Sequence of chain 3.A:
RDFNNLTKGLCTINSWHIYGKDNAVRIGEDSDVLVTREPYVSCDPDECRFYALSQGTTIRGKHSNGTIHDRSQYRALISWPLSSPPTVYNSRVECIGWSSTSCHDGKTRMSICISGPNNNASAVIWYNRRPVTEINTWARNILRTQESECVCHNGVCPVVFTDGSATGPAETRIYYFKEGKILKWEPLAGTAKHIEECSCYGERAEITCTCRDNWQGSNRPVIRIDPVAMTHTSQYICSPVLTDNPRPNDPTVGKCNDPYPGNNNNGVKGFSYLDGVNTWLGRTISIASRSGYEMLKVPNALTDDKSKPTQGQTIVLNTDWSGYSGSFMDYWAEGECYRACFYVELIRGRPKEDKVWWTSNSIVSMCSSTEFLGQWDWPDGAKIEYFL

Binding-site contacts:
Ligand atom C8 contacts residue PHE372 of chain 3.A at 3.6 Å (hydrophobic).
Ligand atom O5 contacts residue GLY374 of chain 3.A at 3.1 Å.
Ligand atom C6 contacts residue THR310 of chain 3.A at 3.5 Å.
Ligand atom O6 contacts residue ASP250 of chain 3.A at 2.7 Å (salt-bridge).
Ligand atom C6 contacts residue PRO309 of chain 3.A at 3.5 Å (hydrophobic).
Ligand atom C5 contacts residue ARG283 of chain 3.A at 3.5 Å.
Ligand atom O5 contacts residue ASP250 of chain 3.A at 3.5 Å (salt-bridge).
Ligand atom O6 contacts residue GLN375 of chain 3.A at 3.2 Å.
Ligand atom O3 contacts residue ARG283 of chain 3.A at 3.0 Å (salt-bridge).
Ligand atom O4 contacts residue ARG247 of chain 3.A at 3.1 Å (salt-bridge).
Ligand atom C8 contacts residue ARG140 of chain 1.A at 3.2 Å.
Ligand atom O3 contacts residue ASP250 of chain 3.A at 2.9 Å (salt-bridge).
Ligand atom O4 contacts residue GLU294 of chain 3.A at 2.9 Å (salt-bridge).
Ligand atom O3 contacts residue GLY312 of chain 3.A at 2.9 Å (h-bond).
Ligand atom C6 contacts residue GLN311 of chain 3.A at 3.6 Å.
Ligand atom O6 contacts residue THR310 of chain 3.A at 3.3 Å (h-bond).
Ligand atom N2 contacts residue ARG140 of chain 1.A at 3.3 Å (salt-bridge).
Ligand atom C2 contacts residue ASN120 of chain 1.A at 2.4 Å.
Ligand atom O5 contacts residue GLN375 of chain 3.A at 3.4 Å (h-bond).
Ligand atom O6 contacts residue LYS308 of chain 3.A at 2.8 Å (salt-bridge).
Ligand atom C1 contacts residue ASN120 of chain 1.A at 1.4 Å.
Ligand atom O3 contacts residue GLN311 of chain 3.A at 3.2 Å.
Ligand atom C3 contacts residue GLY312 of chain 3.A at 3.1 Å.
Ligand atom C6 contacts residue LEU373 of chain 3.A at 3.2 Å (hydrophobic).
Ligand atom O5 contacts residue ASN120 of chain 1.A at 2.4 Å (h-bond).
Ligand atom O3 contacts residue ASN249 of chain 3.A at 2.6 Å (h-bond).
Ligand atom C4 contacts residue GLU294 of chain 3.A at 3.6 Å.
Ligand atom O4 contacts residue ILE287 of chain 3.A at 3.2 Å.
Ligand atom O6 contacts residue ILE285 of chain 3.A at 2.8 Å (h-bond).
Ligand atom N2 contacts residue ASN120 of chain 1.A at 2.9 Å (h-bond).
Ligand atom O3 contacts residue GLU294 of chain 3.A at 2.6 Å (salt-bridge).
Ligand atom O5 contacts residue ARG283 of chain 3.A at 3.2 Å (salt-bridge).
Ligand atom O4 contacts residue ARG283 of chain 3.A at 3.6 Å.
Ligand atom O2 contacts residue ASN249 of chain 3.A at 3.1 Å (h-bond).
Ligand atom O2 contacts residue GLY312 of chain 3.A at 3.1 Å.
Ligand atom C3 contacts residue GLU294 of chain 3.A at 3.3 Å.
Ligand atom O3 contacts residue LEU296 of chain 3.A at 3.6 Å.
Ligand atom C6 contacts residue ILE285 of chain 3.A at 3.4 Å (hydrophobic).
Ligand atom C7 contacts residue ASN120 of chain 1.A at 3.5 Å.
Ligand atom O2 contacts residue LEU296 of chain 3.A at 3.5 Å.

This small molecule binds to this protein.
Small molecule (SMILES): CC(=O)N[C@H]1[C@H](O[C@H]2[C@H](O)[C@@H](NC(C)=O)CO[C@@H]2CO)O[C@H](CO)[C@@H](O[C@@H]2O[C@H](CO[C@H]3O[C@H](CO)[C@@H](O)[C@H](O)[C@@H]3O)[C@@H](O)[C@H](O[C@H]3O[C@H](CO)[C@@H](O)[C@H](O)[C@@H]3O[C@H]3O[C@H](CO)[C@@H](O)[C@H](O)[C@@H]3O[C@H]3O[C@H](CO)[C@@H](O)[C@H](O)[C@@H]3O)[C@@H]2O)[C@@H]1O

Sequence of chain 1.A:
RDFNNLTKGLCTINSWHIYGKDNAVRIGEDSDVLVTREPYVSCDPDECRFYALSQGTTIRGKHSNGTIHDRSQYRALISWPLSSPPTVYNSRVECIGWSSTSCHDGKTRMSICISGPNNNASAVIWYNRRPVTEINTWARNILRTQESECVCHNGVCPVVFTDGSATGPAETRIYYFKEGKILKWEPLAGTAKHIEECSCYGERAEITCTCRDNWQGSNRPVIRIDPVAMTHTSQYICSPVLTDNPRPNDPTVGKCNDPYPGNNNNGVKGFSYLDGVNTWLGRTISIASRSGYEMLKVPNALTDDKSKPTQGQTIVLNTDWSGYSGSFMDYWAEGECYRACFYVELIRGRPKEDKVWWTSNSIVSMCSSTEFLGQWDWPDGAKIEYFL